Sequence of chain 1.B:
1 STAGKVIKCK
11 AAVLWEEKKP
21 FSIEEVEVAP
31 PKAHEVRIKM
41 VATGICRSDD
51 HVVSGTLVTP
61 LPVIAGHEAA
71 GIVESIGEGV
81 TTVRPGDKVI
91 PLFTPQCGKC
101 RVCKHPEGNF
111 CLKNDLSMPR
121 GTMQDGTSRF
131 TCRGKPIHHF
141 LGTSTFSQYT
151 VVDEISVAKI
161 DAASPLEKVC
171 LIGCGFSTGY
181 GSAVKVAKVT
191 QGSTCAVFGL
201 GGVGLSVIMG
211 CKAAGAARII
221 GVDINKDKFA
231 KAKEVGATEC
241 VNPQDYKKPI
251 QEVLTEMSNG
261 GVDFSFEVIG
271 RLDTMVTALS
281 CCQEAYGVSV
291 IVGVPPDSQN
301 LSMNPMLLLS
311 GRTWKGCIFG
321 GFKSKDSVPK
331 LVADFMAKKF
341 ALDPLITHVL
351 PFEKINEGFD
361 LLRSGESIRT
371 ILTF

Sequence of chain 1.A:
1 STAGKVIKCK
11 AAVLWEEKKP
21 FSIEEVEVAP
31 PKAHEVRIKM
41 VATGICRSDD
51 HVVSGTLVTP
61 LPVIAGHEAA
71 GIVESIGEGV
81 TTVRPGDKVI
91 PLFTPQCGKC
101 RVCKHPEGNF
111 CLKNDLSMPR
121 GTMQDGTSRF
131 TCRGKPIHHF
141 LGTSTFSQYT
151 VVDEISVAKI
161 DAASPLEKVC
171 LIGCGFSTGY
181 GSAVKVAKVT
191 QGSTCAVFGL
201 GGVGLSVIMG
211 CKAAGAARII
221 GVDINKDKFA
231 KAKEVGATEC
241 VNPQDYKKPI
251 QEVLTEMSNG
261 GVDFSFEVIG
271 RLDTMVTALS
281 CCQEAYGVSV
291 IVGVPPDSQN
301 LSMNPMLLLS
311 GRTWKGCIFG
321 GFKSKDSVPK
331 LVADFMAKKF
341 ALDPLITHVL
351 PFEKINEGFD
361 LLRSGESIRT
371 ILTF

This protein binds this small molecule.
Small molecule (SMILES): OCc1c(F)c(F)c(F)c(F)c1F

Binding-site contacts:
Ligand atom C7 contacts residue SER48 of chain 1.B at 3.4 Å.
Ligand atom C7 contacts residue NAJ1 of chain 1.K at 3.4 Å.
Ligand atom F5 contacts residue LEU141 of chain 1.B at 3.4 Å.
Ligand atom F3 contacts residue LEU309 of chain 1.A at 3.6 Å.
Ligand atom F4 contacts residue LEU57 of chain 1.B at 3.3 Å.
Ligand atom C3 contacts residue LEU116 of chain 1.B at 3.7 Å (hydrophobic).
Ligand atom O1 contacts residue CYS174 of chain 1.B at 3.3 Å (h-bond).
Ligand atom C7 contacts residue CYS174 of chain 1.B at 3.6 Å (hydrophobic).
Ligand atom O1 contacts residue NAJ1 of chain 1.K at 3.0 Å.
Ligand atom C5 contacts residue LEU141 of chain 1.B at 3.8 Å (hydrophobic).
Ligand atom F3 contacts residue LEU116 of chain 1.B at 3.8 Å.
Ligand atom F6 contacts residue LEU141 of chain 1.B at 3.2 Å.
Ligand atom C2 contacts residue VAL294 of chain 1.B at 3.9 Å (hydrophobic).
Ligand atom C6 contacts residue LEU141 of chain 1.B at 3.7 Å (hydrophobic).
Ligand atom F6 contacts residue ZN1 of chain 1.I at 4.0 Å.
Ligand atom C6 contacts residue SER48 of chain 1.B at 3.4 Å.
Ligand atom O1 contacts residue CYS46 of chain 1.B at 3.3 Å (h-bond).
Ligand atom F2 contacts residue VAL294 of chain 1.B at 3.8 Å.
Ligand atom C5 contacts residue LEU57 of chain 1.B at 3.6 Å (hydrophobic).
Ligand atom C5 contacts residue SER48 of chain 1.B at 4.0 Å.
Ligand atom C4 contacts residue LEU116 of chain 1.B at 3.8 Å (hydrophobic).
Ligand atom C7 contacts residue ZN1 of chain 1.I at 2.9 Å.
Ligand atom C7 contacts residue PHE93 of chain 1.B at 3.6 Å (hydrophobic).
Ligand atom C2 contacts residue SER48 of chain 1.B at 3.9 Å.
Ligand atom F2 contacts residue ILE318 of chain 1.B at 3.7 Å.
Ligand atom O1 contacts residue SER48 of chain 1.B at 2.5 Å (h-bond).
Ligand atom C1 contacts residue SER48 of chain 1.B at 3.3 Å.
Ligand atom O1 contacts residue HIS67 of chain 1.B at 3.0 Å (h-bond).
Ligand atom F3 contacts residue VAL294 of chain 1.B at 3.5 Å.
Ligand atom O1 contacts residue ZN1 of chain 1.I at 1.9 Å.
Ligand atom F5 contacts residue PHE140 of chain 1.B at 3.3 Å.
Ligand atom F2 contacts residue NAJ1 of chain 1.K at 2.9 Å.
Ligand atom F6 contacts residue SER48 of chain 1.B at 3.2 Å.
Ligand atom C7 contacts residue HIS67 of chain 1.B at 3.5 Å.
Ligand atom F3 contacts residue ILE318 of chain 1.B at 3.6 Å.
Ligand atom F6 contacts residue HIS67 of chain 1.B at 3.2 Å.
Ligand atom F4 contacts residue LEU116 of chain 1.B at 4.0 Å.
Ligand atom C3 contacts residue VAL294 of chain 1.B at 3.6 Å (hydrophobic).
Ligand atom C4 contacts residue LEU57 of chain 1.B at 3.8 Å (hydrophobic).
Ligand atom F5 contacts residue LEU57 of chain 1.B at 3.1 Å.